The protein below binds the small molecule below.
Small molecule (SMILES): O=C(O)[C@@H]1O[C@H](O[C@H]2[C@@H](OS(=O)(=O)O)O[C@@H](O)[C@H](NS(=O)(=O)O)[C@H]2O)[C@@H](OS(=O)(=O)O)[C@H](O)[C@@H]1O

Sequence of chain 20.H:
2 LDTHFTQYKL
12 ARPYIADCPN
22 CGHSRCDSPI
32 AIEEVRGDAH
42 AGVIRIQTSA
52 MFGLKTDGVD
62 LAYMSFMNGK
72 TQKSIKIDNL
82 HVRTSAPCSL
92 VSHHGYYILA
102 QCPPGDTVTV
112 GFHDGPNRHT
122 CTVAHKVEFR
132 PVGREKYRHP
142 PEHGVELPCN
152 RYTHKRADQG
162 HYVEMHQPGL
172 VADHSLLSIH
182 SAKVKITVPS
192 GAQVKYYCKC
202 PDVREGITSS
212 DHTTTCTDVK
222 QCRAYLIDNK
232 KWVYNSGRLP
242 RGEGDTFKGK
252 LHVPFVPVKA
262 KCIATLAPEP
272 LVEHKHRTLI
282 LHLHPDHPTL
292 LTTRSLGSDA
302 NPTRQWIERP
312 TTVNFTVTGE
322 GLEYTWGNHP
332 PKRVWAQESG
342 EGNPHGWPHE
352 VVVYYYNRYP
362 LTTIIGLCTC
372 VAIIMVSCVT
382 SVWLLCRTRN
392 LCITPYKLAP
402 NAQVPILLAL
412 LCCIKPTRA

Binding-site contacts:
Ligand atom OAF contacts residue ALA158 of chain 20.H at 3.3 Å.
Ligand atom C3 contacts residue LYS156 of chain 20.H at 4.0 Å.
Ligand atom C6 contacts residue HIS155 of chain 20.H at 3.4 Å.
Ligand atom O5 contacts residue ARG157 of chain 20.H at 3.8 Å.
Ligand atom SAG contacts residue ARG157 of chain 20.H at 3.6 Å (salt-bridge).
Ligand atom C6 contacts residue SER93 of chain 20.H at 4.0 Å.
Ligand atom C5 contacts residue LEU62 of chain 20.H at 3.8 Å (hydrophobic).
Ligand atom O6B contacts residue HIS155 of chain 20.H at 3.3 Å (h-bond).
Ligand atom C3 contacts residue ALA158 of chain 20.H at 4.0 Å (hydrophobic).
Ligand atom O5 contacts residue LYS156 of chain 20.H at 3.4 Å.
Ligand atom O6A contacts residue LEU62 of chain 20.H at 3.4 Å.
Ligand atom O3 contacts residue ALA158 of chain 20.H at 3.0 Å (h-bond).
Ligand atom O6B contacts residue HIS94 of chain 20.H at 4.0 Å.
Ligand atom OAH contacts residue THR4 of chain 20.H at 3.7 Å.
Ligand atom O4 contacts residue SER93 of chain 20.H at 3.0 Å (h-bond).
Ligand atom O3 contacts residue LYS156 of chain 20.H at 3.0 Å.
Ligand atom O5 contacts residue HIS155 of chain 20.H at 3.6 Å.
Ligand atom O6A contacts residue SER93 of chain 20.H at 3.2 Å.
Ligand atom O6A contacts residue HIS94 of chain 20.H at 3.2 Å (h-bond).
Ligand atom C2 contacts residue ALA158 of chain 20.H at 3.7 Å (hydrophobic).
Ligand atom C3 contacts residue ARG157 of chain 20.H at 3.7 Å.
Ligand atom O6A contacts residue HIS155 of chain 20.H at 3.8 Å.
Ligand atom O6B contacts residue LEU62 of chain 20.H at 4.0 Å.
Ligand atom C5 contacts residue HIS155 of chain 20.H at 4.0 Å.
Ligand atom C6 contacts residue LEU62 of chain 20.H at 3.5 Å (hydrophobic).
Ligand atom SAG contacts residue THR4 of chain 20.H at 3.9 Å.
Ligand atom O4 contacts residue HIS155 of chain 20.H at 3.5 Å (h-bond).
Ligand atom O6B contacts residue ARG157 of chain 20.H at 3.3 Å (salt-bridge).
Ligand atom OAF contacts residue THR4 of chain 20.H at 2.9 Å (h-bond).
Ligand atom C4 contacts residue LYS156 of chain 20.H at 4.0 Å.
Ligand atom C6 contacts residue HIS94 of chain 20.H at 3.9 Å.
Ligand atom OAH contacts residue ASP3 of chain 20.H at 4.0 Å.
Ligand atom O6B contacts residue LYS156 of chain 20.H at 3.3 Å.
Ligand atom O4 contacts residue LYS156 of chain 20.H at 3.5 Å.
Ligand atom OAH contacts residue ARG157 of chain 20.H at 3.1 Å (salt-bridge).
Ligand atom OAH contacts residue LEU2 of chain 20.H at 2.8 Å (h-bond).
Ligand atom OBI contacts residue LYS156 of chain 20.H at 4.0 Å.
Ligand atom OAF contacts residue ARG157 of chain 20.H at 2.8 Å (salt-bridge).
Ligand atom O5B contacts residue LYS156 of chain 20.H at 3.3 Å.
Ligand atom O3 contacts residue ARG157 of chain 20.H at 3.3 Å (salt-bridge).